This protein binds this small molecule.
Small molecule (SMILES): Cn1c2c(c(=O)n(Cc3ccc(Cl)cc3)c1=O)CN(Cc1cccc(C#N)c1)CC2

Sequence of chain 2.B:
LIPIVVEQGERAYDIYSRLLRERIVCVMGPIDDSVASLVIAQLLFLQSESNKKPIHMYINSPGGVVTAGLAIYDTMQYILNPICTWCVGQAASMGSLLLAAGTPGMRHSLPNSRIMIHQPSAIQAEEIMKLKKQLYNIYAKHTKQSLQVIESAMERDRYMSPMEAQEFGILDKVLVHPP

Binding-site contacts:
Ligand atom C14 contacts residue TYR62 of chain 2.C at 3.8 Å (hydrophobic).
Ligand atom C25 contacts residue GLU26 of chain 2.C at 3.7 Å.
Ligand atom C30 contacts residue LEU48 of chain 2.B at 3.8 Å (hydrophobic).
Ligand atom O28 contacts residue LEU48 of chain 2.B at 3.7 Å.
Ligand atom C03 contacts residue GLU26 of chain 2.C at 3.7 Å.
Ligand atom C20 contacts residue THR79 of chain 2.B at 3.6 Å.
Ligand atom C25 contacts residue ILE28 of chain 2.C at 3.5 Å (hydrophobic).
Ligand atom CL01 contacts residue ARG22 of chain 2.C at 3.4 Å.
Ligand atom C18 contacts residue VAL92 of chain 2.C at 3.4 Å (hydrophobic).
Ligand atom C23 contacts residue TYR62 of chain 2.C at 3.4 Å (hydrophobic).
Ligand atom N19 contacts residue TYR62 of chain 2.C at 3.2 Å.
Ligand atom C24 contacts residue HIS60 of chain 2.C at 3.3 Å.
Ligand atom C25 contacts residue HIS60 of chain 2.C at 3.5 Å.
Ligand atom C30 contacts residue LEU23 of chain 2.C at 3.5 Å (hydrophobic).
Ligand atom C10 contacts residue TYR62 of chain 2.C at 3.2 Å (hydrophobic).
Ligand atom N09 contacts residue ILE28 of chain 2.C at 3.7 Å.
Ligand atom C18 contacts residue ILE44 of chain 2.B at 3.8 Å (hydrophobic).
Ligand atom C04 contacts residue GLU26 of chain 2.C at 3.2 Å.
Ligand atom O26 contacts residue GLU26 of chain 2.C at 3.5 Å.
Ligand atom C11 contacts residue TYR62 of chain 2.C at 3.2 Å (hydrophobic).
Ligand atom C23 contacts residue TRP90 of chain 2.C at 3.4 Å (hydrophobic).
Ligand atom C22 contacts residue TYR82 of chain 2.B at 3.4 Å (hydrophobic).
Ligand atom CL01 contacts residue PHE49 of chain 2.B at 3.7 Å.
Ligand atom C12 contacts residue TYR62 of chain 2.C at 3.2 Å (hydrophobic).
Ligand atom N13 contacts residue TYR62 of chain 2.C at 2.8 Å (h-bond).
Ligand atom C21 contacts residue TYR82 of chain 2.B at 3.6 Å (hydrophobic).
Ligand atom C24 contacts residue TYR62 of chain 2.C at 3.2 Å (hydrophobic).
Ligand atom N19 contacts residue ILE44 of chain 2.B at 3.7 Å.
Ligand atom N19 contacts residue VAL92 of chain 2.C at 3.3 Å.
Ligand atom C15 contacts residue TYR62 of chain 2.C at 3.8 Å (hydrophobic).
Ligand atom CL01 contacts residue LEU23 of chain 2.C at 3.5 Å.
Ligand atom C20 contacts residue LEU114 of chain 2.C at 3.8 Å (hydrophobic).
Ligand atom C03 contacts residue SER52 of chain 2.B at 3.6 Å.
Ligand atom C14 contacts residue TRP90 of chain 2.C at 3.6 Å (hydrophobic).
Ligand atom C17 contacts residue LEU48 of chain 2.B at 3.7 Å (hydrophobic).
Ligand atom C03 contacts residue ARG22 of chain 2.C at 3.7 Å.
Ligand atom C16 contacts residue TYR62 of chain 2.C at 3.3 Å (hydrophobic).
Ligand atom C18 contacts residue TYR62 of chain 2.C at 3.6 Å (hydrophobic).
Ligand atom C29 contacts residue LEU48 of chain 2.B at 3.7 Å (hydrophobic).
Ligand atom C04 contacts residue SER52 of chain 2.B at 3.2 Å.

Sequence of chain 2.C:
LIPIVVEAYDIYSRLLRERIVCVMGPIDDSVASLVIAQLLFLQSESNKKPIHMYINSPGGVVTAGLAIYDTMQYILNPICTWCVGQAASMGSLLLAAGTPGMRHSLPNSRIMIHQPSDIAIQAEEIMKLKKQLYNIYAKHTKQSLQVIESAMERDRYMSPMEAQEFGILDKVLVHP